Sequence of chain 1.B:
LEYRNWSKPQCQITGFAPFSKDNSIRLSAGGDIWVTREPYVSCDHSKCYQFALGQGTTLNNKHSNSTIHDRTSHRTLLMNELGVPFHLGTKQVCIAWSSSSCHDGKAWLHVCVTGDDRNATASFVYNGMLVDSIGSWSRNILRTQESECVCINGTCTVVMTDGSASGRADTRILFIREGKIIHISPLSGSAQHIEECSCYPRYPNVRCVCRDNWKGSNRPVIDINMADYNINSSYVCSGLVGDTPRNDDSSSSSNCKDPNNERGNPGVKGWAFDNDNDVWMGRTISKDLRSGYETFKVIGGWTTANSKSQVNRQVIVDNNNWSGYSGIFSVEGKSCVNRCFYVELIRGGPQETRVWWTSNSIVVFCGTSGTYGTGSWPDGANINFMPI

Sequence of chain 2.C:
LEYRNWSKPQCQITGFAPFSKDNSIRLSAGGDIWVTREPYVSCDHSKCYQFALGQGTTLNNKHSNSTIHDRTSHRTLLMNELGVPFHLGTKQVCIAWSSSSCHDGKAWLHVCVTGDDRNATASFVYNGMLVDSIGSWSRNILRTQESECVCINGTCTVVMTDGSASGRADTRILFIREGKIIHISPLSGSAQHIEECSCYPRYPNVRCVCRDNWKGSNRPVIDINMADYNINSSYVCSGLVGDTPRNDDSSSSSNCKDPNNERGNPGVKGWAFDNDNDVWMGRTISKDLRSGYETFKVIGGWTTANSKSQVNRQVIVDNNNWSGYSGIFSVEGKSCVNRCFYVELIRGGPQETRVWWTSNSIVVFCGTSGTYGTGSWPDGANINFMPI

The protein below binds the small molecule below.
Small molecule (SMILES): CC(=O)N[C@H]1[C@H](O[C@H]2[C@H](O)[C@@H](NC(C)=O)CO[C@@H]2CO)O[C@H](CO)[C@@H](O[C@@H]2O[C@H](CO[C@H]3O[C@H](CO)[C@@H](O)[C@H](O)[C@@H]3O)[C@@H](O)[C@H](O[C@H]3O[C@H](CO)[C@@H](O)[C@H](O)[C@@H]3O[C@H]3O[C@H](CO)[C@@H](O)[C@H](O)[C@@H]3O)[C@@H]2O)[C@@H]1O

Binding-site contacts:
Ligand atom C2 contacts residue ARG322 of chain 1.B at 3.8 Å.
Ligand atom C8 contacts residue TYR381 of chain 1.B at 3.9 Å (hydrophobic).
Ligand atom O4 contacts residue ARG322 of chain 1.B at 3.2 Å (salt-bridge).
Ligand atom C3 contacts residue ASN321 of chain 1.B at 3.6 Å.
Ligand atom O6 contacts residue GLN319 of chain 1.B at 3.5 Å (h-bond).
Ligand atom C6 contacts residue TYR381 of chain 1.B at 3.5 Å (hydrophobic).
Ligand atom C8 contacts residue ASN321 of chain 1.B at 3.8 Å.
Ligand atom O3 contacts residue ASN321 of chain 1.B at 2.8 Å (h-bond).
Ligand atom C6 contacts residue GLN319 of chain 1.B at 3.6 Å.
Ligand atom O3 contacts residue ASP258 of chain 1.B at 3.8 Å.
Ligand atom O2 contacts residue VAL320 of chain 1.B at 3.6 Å.
Ligand atom O6 contacts residue SER318 of chain 1.B at 3.3 Å (h-bond).
Ligand atom O2 contacts residue ARG322 of chain 1.B at 3.2 Å.
Ligand atom C1 contacts residue ASN128 of chain 2.C at 1.4 Å.
Ligand atom C6 contacts residue ARG322 of chain 1.B at 3.9 Å.
Ligand atom C3 contacts residue GLN319 of chain 1.B at 3.4 Å.
Ligand atom O6 contacts residue THR383 of chain 1.B at 3.6 Å.
Ligand atom O6 contacts residue TYR381 of chain 1.B at 3.6 Å.
Ligand atom C2 contacts residue ASN128 of chain 2.C at 2.3 Å.
Ligand atom C3 contacts residue ASN128 of chain 2.C at 3.7 Å.
Ligand atom O3 contacts residue GLN319 of chain 1.B at 3.5 Å (h-bond).
Ligand atom O5 contacts residue ASN321 of chain 1.B at 3.9 Å.
Ligand atom O2 contacts residue GLN319 of chain 1.B at 2.6 Å (h-bond).
Ligand atom O5 contacts residue THR383 of chain 1.B at 3.4 Å.
Ligand atom O4 contacts residue ARG322 of chain 1.B at 3.3 Å (salt-bridge).
Ligand atom C2 contacts residue GLN319 of chain 1.B at 3.7 Å.
Ligand atom O5 contacts residue GLY382 of chain 1.B at 3.3 Å.
Ligand atom O3 contacts residue GLN319 of chain 1.B at 3.3 Å (h-bond).
Ligand atom O6 contacts residue GLY382 of chain 1.B at 2.8 Å (h-bond).
Ligand atom O5 contacts residue VAL320 of chain 1.B at 3.7 Å.
Ligand atom O3 contacts residue VAL320 of chain 1.B at 3.9 Å.
Ligand atom N2 contacts residue ASN321 of chain 1.B at 3.9 Å.
Ligand atom O5 contacts residue ASN128 of chain 2.C at 2.4 Å (h-bond).
Ligand atom C5 contacts residue ASN128 of chain 2.C at 3.6 Å.
Ligand atom O4 contacts residue ASN321 of chain 1.B at 3.5 Å (h-bond).
Ligand atom C7 contacts residue ASN128 of chain 2.C at 3.5 Å.
Ligand atom C6 contacts residue GLY382 of chain 1.B at 3.5 Å.
Ligand atom O4 contacts residue GLN319 of chain 1.B at 3.9 Å.
Ligand atom N2 contacts residue ASN128 of chain 2.C at 2.7 Å (h-bond).
Ligand atom C4 contacts residue GLN319 of chain 1.B at 3.4 Å.